Sequence of chain 1.A:
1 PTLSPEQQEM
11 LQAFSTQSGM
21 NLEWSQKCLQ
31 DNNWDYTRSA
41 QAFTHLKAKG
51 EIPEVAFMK

This small molecule binds to this protein.
Small molecule (SMILES): NCCCC[C@H](NC(=O)[C@H](CO)NC(=O)CNC(=O)[C@H](Cc1ccccc1)NC(=O)[C@H](CO)NC(=O)[C@H](Cc1ccccc1)NC(=O)CNC(=O)[C@H](CO)NC(=O)[C@@H](N)CC(=O)O)C(=O)O

Binding-site contacts:
Ligand atom CD2 contacts residue CYS28 of chain 1.A at 3.5 Å (hydrophobic).
Ligand atom CD2 contacts residue LEU46 of chain 1.A at 3.9 Å (hydrophobic).
Ligand atom CE1 contacts residue GLU51 of chain 1.A at 3.3 Å.
Ligand atom CA contacts residue ASP31 of chain 1.A at 3.4 Å.
Ligand atom CE1 contacts residue CYS28 of chain 1.A at 3.9 Å (hydrophobic).
Ligand atom CA contacts residue ALA42 of chain 1.A at 3.4 Å (hydrophobic).
Ligand atom C contacts residue LYS27 of chain 1.A at 3.8 Å.
Ligand atom CD1 contacts residue CYS28 of chain 1.A at 3.5 Å (hydrophobic).
Ligand atom CB contacts residue ARG38 of chain 1.A at 3.7 Å.
Ligand atom O contacts residue LEU46 of chain 1.A at 3.9 Å.
Ligand atom CE contacts residue ASP31 of chain 1.A at 3.4 Å.
Ligand atom CB contacts residue ASP31 of chain 1.A at 3.8 Å.
Ligand atom N contacts residue ASP31 of chain 1.A at 2.9 Å (salt-bridge).
Ligand atom CZ contacts residue GLU51 of chain 1.A at 3.9 Å.
Ligand atom CB contacts residue ASN32 of chain 1.A at 3.6 Å.
Ligand atom CZ contacts residue LEU46 of chain 1.A at 3.8 Å (hydrophobic).
Ligand atom NZ contacts residue ASP31 of chain 1.A at 2.9 Å (salt-bridge).
Ligand atom CZ contacts residue MET20 of chain 1.A at 3.8 Å (hydrophobic).
Ligand atom O contacts residue ASN32 of chain 1.A at 3.5 Å (h-bond).
Ligand atom NZ contacts residue GLN30 of chain 1.A at 3.7 Å.
Ligand atom CE contacts residue ASN33 of chain 1.A at 3.2 Å.
Ligand atom N contacts residue ARG38 of chain 1.A at 3.6 Å (salt-bridge).
Ligand atom CE1 contacts residue TRP24 of chain 1.A at 3.7 Å (hydrophobic).
Ligand atom CG contacts residue CYS28 of chain 1.A at 3.5 Å (hydrophobic).
Ligand atom N contacts residue ASN32 of chain 1.A at 3.8 Å.
Ligand atom OG contacts residue ARG38 of chain 1.A at 3.7 Å.
Ligand atom CA contacts residue LEU46 of chain 1.A at 3.8 Å (hydrophobic).
Ligand atom O contacts residue ASP31 of chain 1.A at 3.4 Å.
Ligand atom CB contacts residue ASP31 of chain 1.A at 3.5 Å.
Ligand atom CD1 contacts residue ASP31 of chain 1.A at 3.6 Å.
Ligand atom C contacts residue ASN32 of chain 1.A at 3.7 Å.
Ligand atom NZ contacts residue ASN33 of chain 1.A at 2.5 Å (h-bond).
Ligand atom CD2 contacts residue TRP24 of chain 1.A at 3.9 Å (hydrophobic).
Ligand atom C contacts residue ASP31 of chain 1.A at 3.6 Å.
Ligand atom CA contacts residue LYS27 of chain 1.A at 3.8 Å.
Ligand atom CA contacts residue ASN32 of chain 1.A at 3.4 Å.
Ligand atom CZ contacts residue TRP24 of chain 1.A at 3.8 Å (hydrophobic).
Ligand atom CB contacts residue CYS28 of chain 1.A at 3.7 Å (hydrophobic).
Ligand atom O contacts residue LYS27 of chain 1.A at 2.7 Å (salt-bridge).
Ligand atom N contacts residue ALA42 of chain 1.A at 3.4 Å.